Sequence of chain 1.A:
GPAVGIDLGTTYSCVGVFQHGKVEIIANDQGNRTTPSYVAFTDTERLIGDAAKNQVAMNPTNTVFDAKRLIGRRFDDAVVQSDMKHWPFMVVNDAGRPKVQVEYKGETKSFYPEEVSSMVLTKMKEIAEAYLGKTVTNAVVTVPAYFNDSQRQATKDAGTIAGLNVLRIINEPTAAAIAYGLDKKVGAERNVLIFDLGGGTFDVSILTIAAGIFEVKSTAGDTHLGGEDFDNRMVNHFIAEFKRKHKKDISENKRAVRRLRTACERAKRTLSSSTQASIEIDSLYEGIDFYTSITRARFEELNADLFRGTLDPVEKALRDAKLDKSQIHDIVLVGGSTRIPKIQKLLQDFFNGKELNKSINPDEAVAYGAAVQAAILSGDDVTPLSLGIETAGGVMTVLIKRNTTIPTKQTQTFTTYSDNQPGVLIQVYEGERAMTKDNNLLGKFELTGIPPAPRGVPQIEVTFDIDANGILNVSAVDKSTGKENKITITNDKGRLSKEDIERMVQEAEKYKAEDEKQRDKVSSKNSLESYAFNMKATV

The protein below binds the small molecule below.
Small molecule (SMILES): C[N+](C)(C)[O-]

Binding-site contacts:
Ligand atom CAB contacts residue PHE150 of chain 1.A at 3.7 Å (hydrophobic).
Ligand atom NAC contacts residue PHE150 of chain 1.A at 3.5 Å (h-bond).
Ligand atom OAE contacts residue TYR149 of chain 1.A at 3.8 Å.
Ligand atom OAE contacts residue ASN151 of chain 1.A at 4.0 Å.
Ligand atom CAB contacts residue ASN151 of chain 1.A at 3.9 Å.
Ligand atom CAA contacts residue TYR149 of chain 1.A at 4.4 Å (hydrophobic).
Ligand atom CAD contacts residue PHE150 of chain 1.A at 4.5 Å (hydrophobic).
Ligand atom CAA contacts residue ALA148 of chain 1.A at 4.4 Å (hydrophobic).
Ligand atom CAD contacts residue LYS524 of chain 1.A at 3.7 Å.
Ligand atom NAC contacts residue ALA148 of chain 1.A at 4.2 Å.
Ligand atom CAB contacts residue LYS524 of chain 1.A at 3.8 Å.
Ligand atom NAC contacts residue LYS524 of chain 1.A at 4.4 Å.
Ligand atom OAE contacts residue ALA148 of chain 1.A at 3.2 Å (h-bond).
Ligand atom OAE contacts residue PHE150 of chain 1.A at 2.2 Å (h-bond).
Ligand atom CAA contacts residue PHE150 of chain 1.A at 4.3 Å (hydrophobic).
Ligand atom CAD contacts residue GLU523 of chain 1.A at 4.2 Å.
Ligand atom OAE contacts residue ARG155 of chain 1.A at 3.5 Å (salt-bridge).